Binding-site contacts:
Ligand atom C38 contacts residue GLN89 of chain 1.A at 3.8 Å.
Ligand atom C67 contacts residue TYR214 of chain 1.A at 3.8 Å (hydrophobic).
Ligand atom O49 contacts residue ASP244 of chain 1.A at 2.6 Å (salt-bridge).
Ligand atom O42 contacts residue THR248 of chain 1.A at 2.9 Å (h-bond).
Ligand atom C19 contacts residue GLN28 of chain 1.A at 3.5 Å.
Ligand atom O37 contacts residue THR88 of chain 1.A at 3.3 Å.
Ligand atom O49 contacts residue ASP48 of chain 1.A at 2.5 Å (salt-bridge).
Ligand atom O42 contacts residue THR247 of chain 1.A at 3.5 Å.
Ligand atom C34 contacts residue THR247 of chain 1.A at 3.8 Å.
Ligand atom C13 contacts residue GLY246 of chain 1.A at 3.6 Å.
Ligand atom C3 contacts residue GLY246 of chain 1.A at 3.8 Å.
Ligand atom C28 contacts residue THR248 of chain 1.A at 3.6 Å.
Ligand atom C43 contacts residue TYR87 of chain 1.A at 3.5 Å (hydrophobic).
Ligand atom C47 contacts residue ASP48 of chain 1.A at 3.6 Å.
Ligand atom C43 contacts residue PHE124 of chain 1.A at 3.7 Å (hydrophobic).
Ligand atom O61 contacts residue THR88 of chain 1.A at 2.9 Å (h-bond).
Ligand atom N1 contacts residue GLY246 of chain 1.A at 3.0 Å (h-bond).
Ligand atom C47 contacts residue ASP244 of chain 1.A at 3.5 Å.
Ligand atom C64 contacts residue GLY50 of chain 1.A at 3.7 Å.
Ligand atom C60 contacts residue GLY50 of chain 1.A at 3.7 Å.
Ligand atom C54 contacts residue ASP244 of chain 1.A at 3.4 Å.
Ligand atom C19 contacts residue GLY29 of chain 1.A at 3.7 Å.
Ligand atom N32 contacts residue GLY246 of chain 1.A at 3.8 Å.
Ligand atom O61 contacts residue TYR87 of chain 1.A at 3.2 Å.
Ligand atom C51 contacts residue ASP244 of chain 1.A at 3.2 Å.
Ligand atom C22 contacts residue THR248 of chain 1.A at 3.8 Å.
Ligand atom C56 contacts residue ASP244 of chain 1.A at 3.5 Å.
Ligand atom C54 contacts residue GLY50 of chain 1.A at 3.6 Å.
Ligand atom C67 contacts residue GLY50 of chain 1.A at 3.5 Å.
Ligand atom C13 contacts residue LEU46 of chain 1.A at 3.7 Å (hydrophobic).
Ligand atom O37 contacts residue GLN89 of chain 1.A at 3.0 Å (h-bond).
Ligand atom C56 contacts residue THR88 of chain 1.A at 3.7 Å.
Ligand atom C64 contacts residue TYR214 of chain 1.A at 3.8 Å (hydrophobic).
Ligand atom O49 contacts residue GLY246 of chain 1.A at 3.5 Å (h-bond).
Ligand atom C22 contacts residue GLY27 of chain 1.A at 3.8 Å.
Ligand atom C5 contacts residue ASP48 of chain 1.A at 3.7 Å.
Ligand atom N62 contacts residue GLY50 of chain 1.A at 2.8 Å (h-bond).
Ligand atom C5 contacts residue GLY246 of chain 1.A at 3.7 Å.
Ligand atom C43 contacts residue GLN89 of chain 1.A at 3.5 Å.
Ligand atom C73 contacts residue PRO86 of chain 1.A at 3.7 Å (hydrophobic).

The protein below binds the small molecule below.
Small molecule (SMILES): CCCCNC(=O)[C@H](C)C[C@H](O)[C@@H]1C[C@H](C)CCCCCCCC(=O)N[C@@H](C)C(=O)N1

Sequence of chain 1.A:
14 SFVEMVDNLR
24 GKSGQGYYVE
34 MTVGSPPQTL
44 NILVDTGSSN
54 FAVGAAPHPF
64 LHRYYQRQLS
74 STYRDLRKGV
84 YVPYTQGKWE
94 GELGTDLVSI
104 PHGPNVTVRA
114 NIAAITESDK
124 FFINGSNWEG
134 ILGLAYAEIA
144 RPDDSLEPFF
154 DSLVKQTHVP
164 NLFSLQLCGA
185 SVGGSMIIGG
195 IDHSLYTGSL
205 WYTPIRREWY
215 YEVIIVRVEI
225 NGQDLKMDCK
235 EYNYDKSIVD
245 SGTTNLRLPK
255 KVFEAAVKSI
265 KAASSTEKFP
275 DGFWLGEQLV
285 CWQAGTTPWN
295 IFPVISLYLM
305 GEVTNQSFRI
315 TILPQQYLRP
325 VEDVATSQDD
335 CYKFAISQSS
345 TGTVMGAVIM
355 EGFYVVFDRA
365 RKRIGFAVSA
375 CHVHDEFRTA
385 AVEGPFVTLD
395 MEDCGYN